Sequence of chain 1.F:
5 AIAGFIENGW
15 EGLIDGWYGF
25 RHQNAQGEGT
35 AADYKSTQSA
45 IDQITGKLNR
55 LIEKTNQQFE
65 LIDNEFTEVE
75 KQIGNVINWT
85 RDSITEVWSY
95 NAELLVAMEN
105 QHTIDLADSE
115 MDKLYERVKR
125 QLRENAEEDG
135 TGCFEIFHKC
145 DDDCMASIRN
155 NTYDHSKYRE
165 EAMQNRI

Binding-site contacts:
Ligand atom C8 contacts residue GLU72 of chain 1.F at 3.3 Å.
Ligand atom N2 contacts residue GLU72 of chain 1.F at 4.1 Å.
Ligand atom C5 contacts residue ASN82 of chain 1.F at 3.7 Å.
Ligand atom C4 contacts residue ASN82 of chain 1.F at 4.3 Å.
Ligand atom C7 contacts residue GLU72 of chain 1.F at 4.2 Å.
Ligand atom C1 contacts residue ASN82 of chain 1.F at 1.5 Å.
Ligand atom O5 contacts residue ASN82 of chain 1.F at 2.4 Å (h-bond).
Ligand atom C7 contacts residue ASN82 of chain 1.F at 3.5 Å.
Ligand atom C8 contacts residue ASN79 of chain 1.F at 3.4 Å.
Ligand atom O7 contacts residue ASN79 of chain 1.F at 3.5 Å (h-bond).
Ligand atom C2 contacts residue ASN82 of chain 1.F at 2.6 Å.
Ligand atom N2 contacts residue ASN82 of chain 1.F at 3.0 Å (h-bond).
Ligand atom C8 contacts residue LYS75 of chain 1.F at 4.0 Å.
Ligand atom C7 contacts residue ASN79 of chain 1.F at 3.8 Å.
Ligand atom C3 contacts residue ASN82 of chain 1.F at 3.9 Å.
Ligand atom O7 contacts residue ASN82 of chain 1.F at 3.5 Å (h-bond).

The protein below binds the small molecule below.
Small molecule (SMILES): CC(=O)N[C@@H]1[C@@H](O)[C@H](O)[C@@H](CO)O[C@H]1O